Binding-site contacts:
Ligand atom N2 contacts residue ASN508 of chain 1.A at 2.9 Å (h-bond).
Ligand atom C4 contacts residue ASN508 of chain 1.A at 4.2 Å.
Ligand atom O7 contacts residue ASN508 of chain 1.A at 3.8 Å.
Ligand atom O7 contacts residue SER482 of chain 1.A at 3.2 Å (h-bond).
Ligand atom C2 contacts residue ASN508 of chain 1.A at 2.5 Å.
Ligand atom C1 contacts residue ASN508 of chain 1.A at 1.4 Å.
Ligand atom C5 contacts residue ASN508 of chain 1.A at 3.7 Å.
Ligand atom C7 contacts residue SER482 of chain 1.A at 4.1 Å.
Ligand atom C7 contacts residue ASN508 of chain 1.A at 3.5 Å.
Ligand atom C3 contacts residue ASN508 of chain 1.A at 3.8 Å.
Ligand atom C8 contacts residue SER482 of chain 1.A at 4.1 Å.
Ligand atom O5 contacts residue ASN508 of chain 1.A at 2.4 Å (h-bond).
Ligand atom C8 contacts residue PRO481 of chain 1.A at 3.6 Å (hydrophobic).

The small molecule below binds the protein below.
Small molecule (SMILES): CC(=O)N[C@H]1[C@H](O[C@H]2[C@H](O)[C@@H](NC(C)=O)CO[C@@H]2CO)O[C@H](CO)[C@@H](O)[C@@H]1O

Sequence of chain 1.A:
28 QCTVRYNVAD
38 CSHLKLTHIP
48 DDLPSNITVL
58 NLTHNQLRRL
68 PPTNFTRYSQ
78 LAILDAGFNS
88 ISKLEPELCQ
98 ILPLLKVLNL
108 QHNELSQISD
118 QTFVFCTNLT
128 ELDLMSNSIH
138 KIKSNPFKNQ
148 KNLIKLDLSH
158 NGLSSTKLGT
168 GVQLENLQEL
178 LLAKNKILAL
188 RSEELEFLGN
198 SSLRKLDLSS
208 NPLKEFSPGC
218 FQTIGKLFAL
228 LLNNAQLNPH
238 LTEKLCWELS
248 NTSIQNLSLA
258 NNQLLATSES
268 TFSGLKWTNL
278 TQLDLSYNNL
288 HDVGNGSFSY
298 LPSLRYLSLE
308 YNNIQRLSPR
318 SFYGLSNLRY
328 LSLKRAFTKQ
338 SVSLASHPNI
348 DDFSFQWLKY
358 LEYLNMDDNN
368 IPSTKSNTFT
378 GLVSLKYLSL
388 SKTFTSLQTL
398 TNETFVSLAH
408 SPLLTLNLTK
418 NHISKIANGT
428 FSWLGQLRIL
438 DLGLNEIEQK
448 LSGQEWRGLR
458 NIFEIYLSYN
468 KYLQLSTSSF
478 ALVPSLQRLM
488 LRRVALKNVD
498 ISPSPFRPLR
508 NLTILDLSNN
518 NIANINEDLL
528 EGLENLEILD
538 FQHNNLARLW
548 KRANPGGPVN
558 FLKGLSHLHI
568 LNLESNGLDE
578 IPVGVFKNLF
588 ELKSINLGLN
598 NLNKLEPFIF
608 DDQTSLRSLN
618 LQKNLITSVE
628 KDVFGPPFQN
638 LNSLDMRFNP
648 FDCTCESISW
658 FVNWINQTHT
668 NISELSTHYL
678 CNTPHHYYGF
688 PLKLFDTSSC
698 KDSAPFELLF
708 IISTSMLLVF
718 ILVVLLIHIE